Sequence of chain 1.A:
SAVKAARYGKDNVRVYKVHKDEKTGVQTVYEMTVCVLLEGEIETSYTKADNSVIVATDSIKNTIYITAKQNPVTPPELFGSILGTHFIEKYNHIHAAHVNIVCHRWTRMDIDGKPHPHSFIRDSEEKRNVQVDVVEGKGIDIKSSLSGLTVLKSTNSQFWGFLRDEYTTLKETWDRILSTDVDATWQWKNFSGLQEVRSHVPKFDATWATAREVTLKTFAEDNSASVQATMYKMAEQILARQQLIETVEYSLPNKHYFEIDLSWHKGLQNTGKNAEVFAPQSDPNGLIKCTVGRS

A protein and the small-molecule ligand that binds it are described below.
Small molecule (SMILES): O=c1[nH]c(=O)c2nn[nH]c2[nH]1

Binding-site contacts:
Ligand atom N3 contacts residue ARG176 of chain 1.A at 2.9 Å (salt-bridge).
Ligand atom C5 contacts residue PHE159 of chain 1.A at 3.4 Å (hydrophobic).
Ligand atom C2 contacts residue ARG176 of chain 1.A at 3.4 Å.
Ligand atom N3 contacts residue PHE159 of chain 1.A at 3.7 Å.
Ligand atom C4 contacts residue ARG176 of chain 1.A at 3.7 Å.
Ligand atom N8 contacts residue THR57 of chain 2.A at 3.2 Å (h-bond).
Ligand atom N9 contacts residue THR57 of chain 2.A at 4.0 Å.
Ligand atom C2 contacts residue PHE159 of chain 1.A at 3.6 Å (hydrophobic).
Ligand atom C6 contacts residue GLN228 of chain 1.A at 3.7 Å.
Ligand atom N1 contacts residue GLN228 of chain 1.A at 3.1 Å (h-bond).
Ligand atom O2 contacts residue VAL227 of chain 1.A at 2.9 Å (h-bond).
Ligand atom O6 contacts residue TYR8 of chain 2.A at 3.9 Å.
Ligand atom N8 contacts residue PHE159 of chain 1.A at 3.7 Å.
Ligand atom N3 contacts residue ASN254 of chain 1.A at 3.3 Å (h-bond).
Ligand atom O2 contacts residue PHE159 of chain 1.A at 3.9 Å.
Ligand atom O6 contacts residue PHE159 of chain 1.A at 3.8 Å.
Ligand atom O2 contacts residue SER226 of chain 1.A at 3.5 Å.
Ligand atom N9 contacts residue LEU170 of chain 1.A at 4.1 Å.
Ligand atom N1 contacts residue PHE159 of chain 1.A at 3.5 Å.
Ligand atom N7 contacts residue THR57 of chain 2.A at 2.7 Å (h-bond).
Ligand atom C6 contacts residue PHE159 of chain 1.A at 3.4 Å (hydrophobic).
Ligand atom N8 contacts residue ASP58 of chain 2.A at 3.8 Å.
Ligand atom O2 contacts residue ARG176 of chain 1.A at 2.8 Å (salt-bridge).
Ligand atom N7 contacts residue ALA56 of chain 2.A at 3.5 Å.
Ligand atom N9 contacts residue ARG176 of chain 1.A at 3.8 Å.
Ligand atom O2 contacts residue GLN228 of chain 1.A at 3.9 Å.
Ligand atom O6 contacts residue ILE54 of chain 2.A at 3.4 Å.
Ligand atom N7 contacts residue ASP58 of chain 2.A at 4.0 Å.
Ligand atom N7 contacts residue PHE159 of chain 1.A at 3.6 Å.
Ligand atom N8 contacts residue ALA56 of chain 2.A at 3.7 Å.
Ligand atom C4 contacts residue ASN254 of chain 1.A at 3.8 Å.
Ligand atom O6 contacts residue THR57 of chain 2.A at 3.8 Å.
Ligand atom O6 contacts residue GLN228 of chain 1.A at 2.8 Å (h-bond).
Ligand atom C5 contacts residue THR57 of chain 2.A at 3.8 Å.
Ligand atom C4 contacts residue PHE159 of chain 1.A at 3.4 Å (hydrophobic).
Ligand atom C2 contacts residue GLN228 of chain 1.A at 4.0 Å.
Ligand atom N8 contacts residue LEU170 of chain 1.A at 3.8 Å.
Ligand atom C2 contacts residue VAL227 of chain 1.A at 3.9 Å (hydrophobic).
Ligand atom N9 contacts residue PHE159 of chain 1.A at 3.6 Å.
Ligand atom C2 contacts residue ASN254 of chain 1.A at 3.9 Å.

Sequence of chain 2.A:
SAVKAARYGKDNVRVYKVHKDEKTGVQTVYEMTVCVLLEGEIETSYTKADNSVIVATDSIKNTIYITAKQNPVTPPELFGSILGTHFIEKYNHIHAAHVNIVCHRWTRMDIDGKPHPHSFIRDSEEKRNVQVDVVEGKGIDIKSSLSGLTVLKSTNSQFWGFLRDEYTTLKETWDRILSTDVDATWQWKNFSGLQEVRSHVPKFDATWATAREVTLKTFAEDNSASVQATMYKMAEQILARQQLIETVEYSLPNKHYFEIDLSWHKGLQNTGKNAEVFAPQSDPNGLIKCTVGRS